A small-molecule ligand and the protein it binds are described below.
Small molecule (SMILES): NC(=O)Nc1ccccc1

Binding-site contacts:
Ligand atom C6 contacts residue PRO221 of chain 1.A at 3.7 Å (hydrophobic).
Ligand atom C3 contacts residue LEU251 of chain 1.A at 3.8 Å (hydrophobic).
Ligand atom C6 contacts residue LEU251 of chain 1.A at 3.9 Å (hydrophobic).
Ligand atom N1 contacts residue LEU251 of chain 1.A at 4.0 Å.
Ligand atom C7 contacts residue PHE225 of chain 1.A at 4.0 Å (hydrophobic).
Ligand atom C4 contacts residue GLN249 of chain 1.A at 4.4 Å.
Ligand atom O1 contacts residue ARG250 of chain 1.A at 3.2 Å.
Ligand atom C5 contacts residue LEU251 of chain 1.A at 4.3 Å (hydrophobic).
Ligand atom C5 contacts residue LEU241 of chain 1.A at 4.2 Å (hydrophobic).
Ligand atom C2 contacts residue LEU241 of chain 1.A at 4.2 Å (hydrophobic).
Ligand atom O1 contacts residue LEU251 of chain 1.A at 2.9 Å (h-bond).
Ligand atom C3 contacts residue PHE183 of chain 1.A at 4.0 Å (hydrophobic).
Ligand atom C7 contacts residue PRO221 of chain 1.A at 4.3 Å (hydrophobic).
Ligand atom C3 contacts residue LEU241 of chain 1.A at 4.1 Å (hydrophobic).
Ligand atom C6 contacts residue PHE183 of chain 1.A at 3.7 Å (hydrophobic).
Ligand atom C6 contacts residue LEU241 of chain 1.A at 4.0 Å (hydrophobic).
Ligand atom N1 contacts residue LEU245 of chain 1.A at 3.8 Å.
Ligand atom N2 contacts residue TRP202 of chain 1.A at 3.4 Å.
Ligand atom C4 contacts residue LEU245 of chain 1.A at 3.8 Å (hydrophobic).
Ligand atom C1 contacts residue LEU245 of chain 1.A at 4.0 Å (hydrophobic).
Ligand atom C4 contacts residue LEU251 of chain 1.A at 3.8 Å (hydrophobic).
Ligand atom C1 contacts residue TRP269 of chain 1.A at 4.2 Å (hydrophobic).
Ligand atom C4 contacts residue LEU241 of chain 1.A at 4.2 Å (hydrophobic).
Ligand atom N2 contacts residue VAL206 of chain 1.A at 4.2 Å.
Ligand atom C2 contacts residue LEU245 of chain 1.A at 4.1 Å (hydrophobic).
Ligand atom C6 contacts residue PHE225 of chain 1.A at 4.1 Å (hydrophobic).
Ligand atom C7 contacts residue LEU241 of chain 1.A at 4.1 Å (hydrophobic).
Ligand atom N2 contacts residue TRP269 of chain 1.A at 3.4 Å.
Ligand atom N2 contacts residue ARG250 of chain 1.A at 4.3 Å.
Ligand atom C1 contacts residue ARG250 of chain 1.A at 4.1 Å.
Ligand atom O1 contacts residue LEU245 of chain 1.A at 4.3 Å.
Ligand atom C1 contacts residue LEU251 of chain 1.A at 4.0 Å (hydrophobic).
Ligand atom C1 contacts residue TRP202 of chain 1.A at 4.2 Å (hydrophobic).
Ligand atom C7 contacts residue LEU251 of chain 1.A at 4.1 Å (hydrophobic).
Ligand atom C4 contacts residue ARG250 of chain 1.A at 4.1 Å.
Ligand atom N2 contacts residue LEU251 of chain 1.A at 4.5 Å.
Ligand atom C5 contacts residue MET228 of chain 1.A at 3.6 Å (hydrophobic).
Ligand atom C7 contacts residue MET228 of chain 1.A at 4.2 Å (hydrophobic).
Ligand atom O1 contacts residue TRP269 of chain 1.A at 3.9 Å.
Ligand atom C2 contacts residue LEU251 of chain 1.A at 3.7 Å (hydrophobic).

Sequence of chain 1.A:
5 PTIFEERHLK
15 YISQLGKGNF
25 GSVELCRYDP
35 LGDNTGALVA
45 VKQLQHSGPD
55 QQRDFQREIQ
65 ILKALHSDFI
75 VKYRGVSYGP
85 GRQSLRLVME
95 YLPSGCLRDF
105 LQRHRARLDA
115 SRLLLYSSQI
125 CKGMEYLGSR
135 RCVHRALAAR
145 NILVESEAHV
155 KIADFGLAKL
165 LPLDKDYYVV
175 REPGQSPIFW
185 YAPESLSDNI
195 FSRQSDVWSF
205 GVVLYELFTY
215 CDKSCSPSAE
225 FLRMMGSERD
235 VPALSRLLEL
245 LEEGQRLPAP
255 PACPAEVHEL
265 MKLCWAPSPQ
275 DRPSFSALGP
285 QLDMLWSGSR